Binding-site contacts:
Ligand atom C2 contacts residue ARG462 of chain 1.CC at 4.5 Å.
Ligand atom C19 contacts residue THR63 of chain 1.CC at 3.4 Å.
Ligand atom C18 contacts residue ARG462 of chain 1.CC at 3.5 Å.
Ligand atom C28 contacts residue GDP1 of chain 1.ZD at 3.5 Å.
Ligand atom O2 contacts residue THR63 of chain 1.CC at 4.3 Å.
Ligand atom C26 contacts residue GDP1 of chain 1.ZD at 4.3 Å.
Ligand atom C11 contacts residue THR63 of chain 1.CC at 3.5 Å.
Ligand atom C4 contacts residue ARG462 of chain 1.CC at 4.0 Å.
Ligand atom O5 contacts residue THR81 of chain 1.CC at 3.4 Å.
Ligand atom C9 contacts residue THR63 of chain 1.CC at 3.4 Å.
Ligand atom C29 contacts residue GDP1 of chain 1.ZD at 4.3 Å.
Ligand atom C21 contacts residue THR63 of chain 1.CC at 3.1 Å.
Ligand atom C12 contacts residue THR63 of chain 1.CC at 3.5 Å.
Ligand atom C28 contacts residue VAL85 of chain 1.CC at 4.4 Å (hydrophobic).
Ligand atom C21 contacts residue ALA64 of chain 1.CC at 4.5 Å (hydrophobic).
Ligand atom O6 contacts residue ARG462 of chain 1.CC at 3.3 Å.
Ligand atom C14 contacts residue THR63 of chain 1.CC at 4.3 Å.
Ligand atom O4 contacts residue THR81 of chain 1.CC at 3.6 Å.
Ligand atom C2 contacts residue ILE458 of chain 1.CC at 3.6 Å (hydrophobic).
Ligand atom O5 contacts residue GDP1 of chain 1.ZD at 3.4 Å (h-bond).
Ligand atom C1 contacts residue ILE458 of chain 1.CC at 3.6 Å (hydrophobic).
Ligand atom C8 contacts residue THR63 of chain 1.CC at 4.4 Å.
Ligand atom C24 contacts residue GDP1 of chain 1.ZD at 3.9 Å.
Ligand atom C29 contacts residue THR81 of chain 1.CC at 3.9 Å.
Ligand atom C2 contacts residue ILE459 of chain 1.CC at 3.8 Å (hydrophobic).
Ligand atom C10 contacts residue THR63 of chain 1.CC at 4.1 Å.
Ligand atom O4 contacts residue THR23 of chain 1.CC at 4.4 Å.
Ligand atom C3 contacts residue ARG462 of chain 1.CC at 3.3 Å.

Sequence of chain 1.CC:
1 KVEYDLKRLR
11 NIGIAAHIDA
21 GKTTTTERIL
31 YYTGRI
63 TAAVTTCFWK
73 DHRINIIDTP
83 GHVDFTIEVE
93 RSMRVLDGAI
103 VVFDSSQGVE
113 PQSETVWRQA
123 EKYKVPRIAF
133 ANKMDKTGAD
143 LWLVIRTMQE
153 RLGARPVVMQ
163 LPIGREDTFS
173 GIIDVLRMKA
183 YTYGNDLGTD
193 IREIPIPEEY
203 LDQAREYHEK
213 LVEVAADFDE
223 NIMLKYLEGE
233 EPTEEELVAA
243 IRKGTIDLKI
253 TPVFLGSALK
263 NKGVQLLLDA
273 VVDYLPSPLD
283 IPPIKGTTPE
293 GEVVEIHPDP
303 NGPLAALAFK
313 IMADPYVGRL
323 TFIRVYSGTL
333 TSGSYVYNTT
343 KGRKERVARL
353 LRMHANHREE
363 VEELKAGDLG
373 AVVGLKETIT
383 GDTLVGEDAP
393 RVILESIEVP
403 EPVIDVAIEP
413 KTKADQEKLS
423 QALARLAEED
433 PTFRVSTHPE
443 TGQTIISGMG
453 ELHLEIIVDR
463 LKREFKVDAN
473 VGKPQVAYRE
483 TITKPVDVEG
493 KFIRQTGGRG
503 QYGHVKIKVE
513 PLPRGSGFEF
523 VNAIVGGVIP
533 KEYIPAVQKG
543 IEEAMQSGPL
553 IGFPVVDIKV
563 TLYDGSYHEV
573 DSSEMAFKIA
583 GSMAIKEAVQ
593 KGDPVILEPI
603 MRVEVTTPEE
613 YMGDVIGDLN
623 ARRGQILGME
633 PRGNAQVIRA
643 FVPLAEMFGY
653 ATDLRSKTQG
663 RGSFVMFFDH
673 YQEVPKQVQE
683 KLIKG

A small-molecule ligand and the protein it binds are described below.
Small molecule (SMILES): CC(=O)O[C@H]1C[C@@]2(C)[C@@H](C[C@@H](O)[C@H]3[C@@]4(C)CC[C@@H](O)[C@@H](C)[C@@H]4CC[C@@]32C)/C1=C(\CCC=C(C)C)C(=O)O